Binding-site contacts:
Ligand atom C1 contacts residue SER346 of chain 1.A at 4.4 Å.
Ligand atom C6 contacts residue SER346 of chain 1.A at 4.1 Å.
Ligand atom C4 contacts residue ASN373 of chain 1.A at 4.2 Å.
Ligand atom O5 contacts residue SER346 of chain 1.A at 4.0 Å.
Ligand atom O7 contacts residue ASN373 of chain 1.A at 4.4 Å.
Ligand atom N2 contacts residue ASN373 of chain 1.A at 2.9 Å (h-bond).
Ligand atom C3 contacts residue ASN373 of chain 1.A at 3.8 Å.
Ligand atom O5 contacts residue ASN373 of chain 1.A at 2.3 Å (h-bond).
Ligand atom C8 contacts residue ARG348 of chain 1.A at 4.3 Å.
Ligand atom C1 contacts residue ASN373 of chain 1.A at 1.4 Å.
Ligand atom O6 contacts residue SER346 of chain 1.A at 3.9 Å.
Ligand atom N2 contacts residue ARG348 of chain 1.A at 4.4 Å.
Ligand atom O5 contacts residue LEU345 of chain 1.A at 4.2 Å.
Ligand atom C2 contacts residue ASN373 of chain 1.A at 2.5 Å.
Ligand atom C7 contacts residue ASN373 of chain 1.A at 3.9 Å.
Ligand atom C5 contacts residue SER346 of chain 1.A at 4.0 Å.
Ligand atom C5 contacts residue ASN373 of chain 1.A at 3.6 Å.

Sequence of chain 1.A:
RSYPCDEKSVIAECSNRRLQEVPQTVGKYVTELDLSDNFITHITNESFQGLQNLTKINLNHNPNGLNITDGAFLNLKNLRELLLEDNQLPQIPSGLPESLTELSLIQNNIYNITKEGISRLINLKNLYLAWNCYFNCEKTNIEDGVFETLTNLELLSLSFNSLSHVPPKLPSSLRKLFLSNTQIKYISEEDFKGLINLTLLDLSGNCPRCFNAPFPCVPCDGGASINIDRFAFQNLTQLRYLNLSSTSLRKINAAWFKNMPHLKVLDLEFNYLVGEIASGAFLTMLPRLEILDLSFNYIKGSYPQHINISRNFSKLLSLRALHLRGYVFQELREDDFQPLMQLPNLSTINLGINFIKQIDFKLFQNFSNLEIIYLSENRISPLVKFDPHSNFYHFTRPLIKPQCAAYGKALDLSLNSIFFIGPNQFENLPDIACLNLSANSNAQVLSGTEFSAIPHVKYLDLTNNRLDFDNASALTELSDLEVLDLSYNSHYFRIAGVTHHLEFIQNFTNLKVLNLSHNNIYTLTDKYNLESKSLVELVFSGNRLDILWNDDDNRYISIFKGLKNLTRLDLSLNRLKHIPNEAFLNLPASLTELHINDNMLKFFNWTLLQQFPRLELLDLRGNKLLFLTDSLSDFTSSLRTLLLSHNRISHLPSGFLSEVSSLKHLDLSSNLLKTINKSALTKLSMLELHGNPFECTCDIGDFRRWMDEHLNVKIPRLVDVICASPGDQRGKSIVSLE

The small molecule below binds the protein below.
Small molecule (SMILES): CC(=O)N[C@@H]1[C@@H](O)[C@H](O)[C@@H](CO)O[C@H]1O